Binding-site contacts:
Ligand atom C5B contacts residue TYR152 of chain 19.A at 3.7 Å (hydrophobic).
Ligand atom C5A contacts residue PHE186 of chain 19.A at 4.0 Å (hydrophobic).
Ligand atom CL2 contacts residue ILE104 of chain 19.A at 3.5 Å.
Ligand atom CL1 contacts residue TYR152 of chain 19.A at 3.9 Å.
Ligand atom C2A contacts residue PHE186 of chain 19.A at 3.8 Å (hydrophobic).
Ligand atom O1B contacts residue VAL188 of chain 19.A at 3.7 Å.
Ligand atom C5 contacts residue TYR128 of chain 19.A at 3.8 Å (hydrophobic).
Ligand atom CL1 contacts residue LEU25 of chain 19.C at 3.7 Å.
Ligand atom O1 contacts residue ILE104 of chain 19.A at 3.4 Å.
Ligand atom C2A contacts residue TYR152 of chain 19.A at 3.8 Å (hydrophobic).
Ligand atom O1 contacts residue MET221 of chain 19.A at 3.5 Å (h-bond).
Ligand atom C4A contacts residue ALA150 of chain 19.A at 4.0 Å (hydrophobic).
Ligand atom N2 contacts residue MET221 of chain 19.A at 3.5 Å (h-bond).
Ligand atom C4A contacts residue SER175 of chain 19.A at 3.7 Å.
Ligand atom C1B contacts residue VAL188 of chain 19.A at 4.0 Å (hydrophobic).
Ligand atom N3A contacts residue PRO174 of chain 19.A at 3.3 Å (h-bond).
Ligand atom C4A contacts residue PRO174 of chain 19.A at 3.0 Å (hydrophobic).
Ligand atom C5A contacts residue VAL176 of chain 19.A at 3.5 Å (hydrophobic).
Ligand atom C3B contacts residue PHE186 of chain 19.A at 3.9 Å (hydrophobic).
Ligand atom C3C contacts residue TYR152 of chain 19.A at 3.8 Å (hydrophobic).
Ligand atom C3B contacts residue MET224 of chain 19.A at 3.6 Å (hydrophobic).
Ligand atom C2B contacts residue TYR128 of chain 19.A at 3.9 Å (hydrophobic).
Ligand atom O1A contacts residue PHE186 of chain 19.A at 3.4 Å.
Ligand atom C4 contacts residue LEU106 of chain 19.A at 3.9 Å (hydrophobic).
Ligand atom N3A contacts residue ALA24 of chain 19.C at 3.8 Å.
Ligand atom C2B contacts residue MET224 of chain 19.A at 4.0 Å (hydrophobic).
Ligand atom CL2 contacts residue MET224 of chain 19.A at 3.4 Å.
Ligand atom O1A contacts residue MET224 of chain 19.A at 3.5 Å (h-bond).
Ligand atom C31 contacts residue LEU106 of chain 19.A at 4.0 Å (hydrophobic).
Ligand atom CL1 contacts residue VAL188 of chain 19.A at 3.7 Å.
Ligand atom N3A contacts residue TYR152 of chain 19.A at 4.0 Å.
Ligand atom C6B contacts residue TYR152 of chain 19.A at 3.9 Å (hydrophobic).
Ligand atom C4B contacts residue PHE186 of chain 19.A at 3.9 Å (hydrophobic).
Ligand atom CL2 contacts residue TYR128 of chain 19.A at 3.2 Å.
Ligand atom C2C contacts residue VAL191 of chain 19.A at 4.0 Å (hydrophobic).
Ligand atom C3C contacts residue ILE104 of chain 19.A at 3.7 Å (hydrophobic).
Ligand atom C4B contacts residue TYR152 of chain 19.A at 3.6 Å (hydrophobic).
Ligand atom C3 contacts residue LEU106 of chain 19.A at 3.8 Å (hydrophobic).
Ligand atom C1C contacts residue TYR128 of chain 19.A at 3.3 Å (hydrophobic).
Ligand atom C5A contacts residue ALA150 of chain 19.A at 3.5 Å (hydrophobic).

Sequence of chain 20.C:
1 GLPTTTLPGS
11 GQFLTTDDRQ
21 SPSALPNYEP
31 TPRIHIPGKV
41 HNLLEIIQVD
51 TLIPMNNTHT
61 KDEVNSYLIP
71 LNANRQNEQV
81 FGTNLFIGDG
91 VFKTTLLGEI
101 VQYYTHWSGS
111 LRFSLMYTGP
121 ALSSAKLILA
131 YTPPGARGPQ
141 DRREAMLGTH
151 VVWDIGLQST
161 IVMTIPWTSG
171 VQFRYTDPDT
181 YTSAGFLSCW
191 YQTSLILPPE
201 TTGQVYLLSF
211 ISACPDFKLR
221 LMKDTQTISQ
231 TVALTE

The small molecule below binds the protein below.
Small molecule (SMILES): Cc1cc(CCCOc2c(Cl)cc(C3=NCCO3)cc2Cl)on1

Sequence of chain 19.A:
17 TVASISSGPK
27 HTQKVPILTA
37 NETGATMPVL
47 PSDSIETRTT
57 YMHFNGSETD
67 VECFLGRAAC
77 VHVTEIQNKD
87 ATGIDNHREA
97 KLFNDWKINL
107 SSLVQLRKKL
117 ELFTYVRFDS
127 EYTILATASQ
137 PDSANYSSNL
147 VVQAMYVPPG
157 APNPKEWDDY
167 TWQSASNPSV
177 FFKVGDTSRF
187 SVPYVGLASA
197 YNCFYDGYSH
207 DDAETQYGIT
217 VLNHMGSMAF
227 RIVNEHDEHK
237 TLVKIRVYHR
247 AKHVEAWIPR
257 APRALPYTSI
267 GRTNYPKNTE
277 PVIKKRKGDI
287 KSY

Sequence of chain 19.C:
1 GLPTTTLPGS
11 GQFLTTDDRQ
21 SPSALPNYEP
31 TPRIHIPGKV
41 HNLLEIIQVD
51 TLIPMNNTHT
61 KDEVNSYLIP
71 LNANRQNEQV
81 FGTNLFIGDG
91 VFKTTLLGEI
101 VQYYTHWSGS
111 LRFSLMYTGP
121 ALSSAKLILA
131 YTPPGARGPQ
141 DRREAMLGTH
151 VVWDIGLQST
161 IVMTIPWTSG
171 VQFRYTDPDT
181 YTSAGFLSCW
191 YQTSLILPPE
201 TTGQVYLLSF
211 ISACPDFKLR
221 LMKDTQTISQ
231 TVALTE